Binding-site contacts:
Ligand atom C11 contacts residue THR61 of chain 1.A at 3.5 Å.
Ligand atom O1 contacts residue ALA233 of chain 1.A at 2.8 Å (h-bond).
Ligand atom O1 contacts residue GLN65 of chain 1.A at 2.8 Å (h-bond).
Ligand atom CL1 contacts residue MET94 of chain 1.A at 3.6 Å.
Ligand atom N3 contacts residue LEU89 of chain 1.A at 3.3 Å (h-bond).
Ligand atom C22 contacts residue GLN65 of chain 1.A at 3.7 Å.
Ligand atom C20 contacts residue LYS90 of chain 1.A at 3.7 Å.
Ligand atom C3 contacts residue TYR238 of chain 1.A at 3.7 Å (hydrophobic).
Ligand atom C14 contacts residue PHE242 of chain 1.A at 3.7 Å (hydrophobic).
Ligand atom F2 contacts residue GLN220 of chain 1.A at 3.4 Å.
Ligand atom C19 contacts residue LEU89 of chain 1.A at 3.3 Å (hydrophobic).
Ligand atom O2 contacts residue PHE234 of chain 1.A at 2.8 Å (h-bond).
Ligand atom N3 contacts residue LYS90 of chain 1.A at 3.0 Å (salt-bridge).
Ligand atom O2 contacts residue TYR238 of chain 1.A at 3.5 Å.
Ligand atom C21 contacts residue ILE64 of chain 1.A at 3.7 Å (hydrophobic).
Ligand atom C1 contacts residue PHE234 of chain 1.A at 3.5 Å (hydrophobic).
Ligand atom F1 contacts residue PHE242 of chain 1.A at 3.7 Å.
Ligand atom O2 contacts residue ALA233 of chain 1.A at 3.3 Å (h-bond).
Ligand atom N1 contacts residue ILE64 of chain 1.A at 3.7 Å.
Ligand atom N2 contacts residue LEU219 of chain 1.A at 3.5 Å.
Ligand atom C19 contacts residue ALA93 of chain 1.A at 3.7 Å (hydrophobic).
Ligand atom C21 contacts residue THR61 of chain 1.A at 3.6 Å.
Ligand atom O1 contacts residue PHE234 of chain 1.A at 3.6 Å (h-bond).
Ligand atom C17 contacts residue LEU241 of chain 1.A at 3.6 Å (hydrophobic).
Ligand atom F3 contacts residue GLN220 of chain 1.A at 3.4 Å.
Ligand atom N2 contacts residue MET94 of chain 1.A at 3.4 Å.
Ligand atom O1 contacts residue ALA232 of chain 1.A at 3.6 Å.
Ligand atom CL1 contacts residue LEU60 of chain 1.A at 3.5 Å.
Ligand atom C1 contacts residue ALA233 of chain 1.A at 3.4 Å (hydrophobic).
Ligand atom C5 contacts residue ILE64 of chain 1.A at 3.7 Å (hydrophobic).
Ligand atom C16 contacts residue LEU241 of chain 1.A at 3.7 Å (hydrophobic).
Ligand atom C6 contacts residue LEU241 of chain 1.A at 3.7 Å (hydrophobic).
Ligand atom CL1 contacts residue THR61 of chain 1.A at 3.6 Å.
Ligand atom F1 contacts residue GLN220 of chain 1.A at 3.3 Å.
Ligand atom O3 contacts residue MET94 of chain 1.A at 3.4 Å.
Ligand atom F3 contacts residue LEU241 of chain 1.A at 3.6 Å.
Ligand atom C12 contacts residue TRP53 of chain 1.A at 3.6 Å (hydrophobic).
Ligand atom F2 contacts residue LEU219 of chain 1.A at 3.5 Å.
Ligand atom O3 contacts residue VAL216 of chain 1.A at 3.6 Å.
Ligand atom C13 contacts residue PHE242 of chain 1.A at 3.7 Å (hydrophobic).

A protein and the small-molecule ligand that binds it are described below.
Small molecule (SMILES): O=C(O)c1ccc(/N=C/c2c(-c3c(Cl)cccc3C(F)(F)F)noc2-c2cc[nH]c2)cc1

Sequence of chain 1.A:
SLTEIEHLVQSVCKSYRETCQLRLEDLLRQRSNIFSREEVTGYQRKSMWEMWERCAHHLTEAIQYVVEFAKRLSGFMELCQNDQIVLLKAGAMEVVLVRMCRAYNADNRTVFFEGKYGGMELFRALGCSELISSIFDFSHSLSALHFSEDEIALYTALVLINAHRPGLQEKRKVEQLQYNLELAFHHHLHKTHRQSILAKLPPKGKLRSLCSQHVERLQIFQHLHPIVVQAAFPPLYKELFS